Binding-site contacts:
Ligand atom C1 contacts residue ASN355 of chain 1.E at 1.4 Å.
Ligand atom N2 contacts residue ASN355 of chain 1.E at 2.9 Å (h-bond).
Ligand atom O7 contacts residue NAG1 of chain 1.KA at 3.9 Å.
Ligand atom O5 contacts residue NAG2 of chain 1.KA at 3.9 Å.
Ligand atom N2 contacts residue NAG1 of chain 1.KA at 4.0 Å.
Ligand atom C1 contacts residue SER357 of chain 1.E at 3.7 Å.
Ligand atom O3 contacts residue NAG1 of chain 1.KA at 3.6 Å.
Ligand atom C6 contacts residue NAG1 of chain 1.HA at 3.5 Å.
Ligand atom C8 contacts residue NAG1 of chain 1.KA at 4.3 Å.
Ligand atom C7 contacts residue NAG1 of chain 1.KA at 4.2 Å.
Ligand atom O5 contacts residue SER357 of chain 1.E at 3.9 Å.
Ligand atom C7 contacts residue ASN355 of chain 1.E at 3.8 Å.
Ligand atom C8 contacts residue NAG1 of chain 1.HA at 3.4 Å.
Ligand atom O6 contacts residue NAG1 of chain 1.HA at 3.0 Å.
Ligand atom O3 contacts residue NAG2 of chain 1.KA at 3.2 Å.
Ligand atom C6 contacts residue BMA3 of chain 1.KA at 3.8 Å.
Ligand atom C3 contacts residue NAG1 of chain 1.KA at 3.9 Å.
Ligand atom O7 contacts residue ASN355 of chain 1.E at 4.3 Å.
Ligand atom C5 contacts residue ASN355 of chain 1.E at 3.6 Å.
Ligand atom O5 contacts residue ASN355 of chain 1.E at 2.3 Å (h-bond).
Ligand atom C4 contacts residue ASN355 of chain 1.E at 4.2 Å.
Ligand atom C2 contacts residue ASN355 of chain 1.E at 2.4 Å.
Ligand atom C3 contacts residue ASN355 of chain 1.E at 3.8 Å.
Ligand atom O6 contacts residue BMA3 of chain 1.KA at 3.1 Å (h-bond).
Ligand atom O6 contacts residue NAG2 of chain 1.KA at 4.0 Å.
Ligand atom C6 contacts residue NAG2 of chain 1.KA at 3.8 Å.
Ligand atom C5 contacts residue SER357 of chain 1.E at 4.0 Å.

Sequence of chain 1.E:
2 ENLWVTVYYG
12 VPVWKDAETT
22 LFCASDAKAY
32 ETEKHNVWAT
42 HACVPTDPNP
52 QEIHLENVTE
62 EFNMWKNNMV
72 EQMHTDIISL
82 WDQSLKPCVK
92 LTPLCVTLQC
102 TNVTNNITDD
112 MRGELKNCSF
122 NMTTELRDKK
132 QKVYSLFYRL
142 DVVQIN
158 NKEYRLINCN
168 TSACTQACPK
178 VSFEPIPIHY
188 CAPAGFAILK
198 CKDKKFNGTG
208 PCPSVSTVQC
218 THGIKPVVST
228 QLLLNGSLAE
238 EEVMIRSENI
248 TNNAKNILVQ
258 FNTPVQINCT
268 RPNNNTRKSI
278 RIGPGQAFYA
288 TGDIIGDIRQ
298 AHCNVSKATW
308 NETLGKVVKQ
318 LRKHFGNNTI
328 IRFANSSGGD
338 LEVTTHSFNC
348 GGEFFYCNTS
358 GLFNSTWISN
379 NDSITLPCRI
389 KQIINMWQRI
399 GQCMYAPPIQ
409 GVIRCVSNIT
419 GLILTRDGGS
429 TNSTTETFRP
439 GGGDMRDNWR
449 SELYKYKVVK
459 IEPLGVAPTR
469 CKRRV

This small molecule binds to this protein.
Small molecule (SMILES): CC(=O)N[C@H]1[C@H](O[C@H]2[C@H](O)[C@@H](NC(C)=O)CO[C@@H]2CO)O[C@H](CO)[C@@H](O)[C@@H]1O